A small-molecule ligand and the protein it binds are described below.
Small molecule (SMILES): CC(=O)N[C@@H]1[C@@H](O)[C@H](O)[C@@H](CO)O[C@H]1O

Binding-site contacts:
Ligand atom C4 contacts residue ASN454 of chain 1.D at 4.2 Å.
Ligand atom C5 contacts residue ASN454 of chain 1.D at 3.7 Å.
Ligand atom C8 contacts residue ASP452 of chain 1.D at 4.0 Å.
Ligand atom C1 contacts residue ASN454 of chain 1.D at 1.4 Å.
Ligand atom C7 contacts residue ASN454 of chain 1.D at 4.1 Å.
Ligand atom C3 contacts residue ASN454 of chain 1.D at 3.8 Å.
Ligand atom C2 contacts residue ASN454 of chain 1.D at 2.5 Å.
Ligand atom O5 contacts residue ASN454 of chain 1.D at 2.4 Å (h-bond).
Ligand atom N2 contacts residue ASN454 of chain 1.D at 2.9 Å (h-bond).
Ligand atom C8 contacts residue GLY453 of chain 1.D at 3.8 Å.

Sequence of chain 1.D:
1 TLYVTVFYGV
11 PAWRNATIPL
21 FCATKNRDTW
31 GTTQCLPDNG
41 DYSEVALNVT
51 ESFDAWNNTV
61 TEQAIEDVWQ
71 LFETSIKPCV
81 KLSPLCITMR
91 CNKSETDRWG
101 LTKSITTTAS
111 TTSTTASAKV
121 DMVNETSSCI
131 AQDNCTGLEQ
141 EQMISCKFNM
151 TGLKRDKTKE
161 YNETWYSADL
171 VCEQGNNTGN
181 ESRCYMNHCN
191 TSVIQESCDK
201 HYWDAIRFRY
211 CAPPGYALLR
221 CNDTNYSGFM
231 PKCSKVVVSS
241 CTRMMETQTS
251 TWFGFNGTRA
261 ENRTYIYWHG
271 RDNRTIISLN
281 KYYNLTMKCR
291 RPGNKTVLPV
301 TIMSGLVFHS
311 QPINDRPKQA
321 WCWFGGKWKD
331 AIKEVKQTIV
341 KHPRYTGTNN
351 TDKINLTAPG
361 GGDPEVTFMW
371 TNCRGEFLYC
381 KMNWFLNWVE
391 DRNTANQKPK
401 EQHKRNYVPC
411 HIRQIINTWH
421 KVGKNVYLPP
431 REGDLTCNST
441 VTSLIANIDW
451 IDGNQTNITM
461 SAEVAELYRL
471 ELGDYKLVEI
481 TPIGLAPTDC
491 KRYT